This protein binds this small molecule.
Small molecule (SMILES): CC(=O)N[C@@H]1[C@@H](O)[C@H](O)[C@@H](CO)O[C@H]1O

Binding-site contacts:
Ligand atom O5 contacts residue ASN143 of chain 2.A at 2.4 Å (h-bond).
Ligand atom C1 contacts residue GLU122 of chain 2.A at 3.3 Å.
Ligand atom C7 contacts residue ASN143 of chain 2.A at 3.3 Å.
Ligand atom C5 contacts residue GLU122 of chain 2.A at 4.5 Å.
Ligand atom C5 contacts residue VAL124 of chain 2.A at 4.0 Å (hydrophobic).
Ligand atom C1 contacts residue THR144 of chain 2.A at 4.5 Å.
Ligand atom C5 contacts residue GLN169 of chain 2.A at 3.5 Å.
Ligand atom O5 contacts residue GLU123 of chain 2.A at 4.0 Å.
Ligand atom C4 contacts residue GLN169 of chain 2.A at 3.8 Å.
Ligand atom C2 contacts residue GLU122 of chain 2.A at 3.3 Å.
Ligand atom O6 contacts residue GLU123 of chain 2.A at 2.9 Å (salt-bridge).
Ligand atom C3 contacts residue ASN143 of chain 2.A at 3.8 Å.
Ligand atom N2 contacts residue ASN143 of chain 2.A at 3.0 Å (h-bond).
Ligand atom O7 contacts residue ASN143 of chain 2.A at 3.2 Å (h-bond).
Ligand atom O4 contacts residue GLN169 of chain 2.A at 3.5 Å (h-bond).
Ligand atom N2 contacts residue GLU122 of chain 2.A at 4.0 Å.
Ligand atom O5 contacts residue GLU122 of chain 2.A at 3.3 Å (salt-bridge).
Ligand atom C4 contacts residue ASN143 of chain 2.A at 4.3 Å.
Ligand atom C6 contacts residue VAL124 of chain 2.A at 3.6 Å (hydrophobic).
Ligand atom O6 contacts residue GLU122 of chain 2.A at 4.5 Å.
Ligand atom O7 contacts residue THR144 of chain 2.A at 3.5 Å (h-bond).
Ligand atom C8 contacts residue ASN143 of chain 2.A at 4.4 Å.
Ligand atom O5 contacts residue VAL124 of chain 2.A at 3.7 Å.
Ligand atom O6 contacts residue VAL124 of chain 2.A at 2.8 Å (h-bond).
Ligand atom C6 contacts residue GLN169 of chain 2.A at 4.0 Å.
Ligand atom C3 contacts residue GLN169 of chain 2.A at 3.9 Å.
Ligand atom C8 contacts residue THR144 of chain 2.A at 4.0 Å.
Ligand atom C7 contacts residue THR144 of chain 2.A at 4.0 Å.
Ligand atom O5 contacts residue GLN169 of chain 2.A at 4.4 Å.
Ligand atom C1 contacts residue GLN169 of chain 2.A at 4.4 Å.
Ligand atom C6 contacts residue GLU123 of chain 2.A at 4.2 Å.
Ligand atom C2 contacts residue ASN143 of chain 2.A at 2.6 Å.
Ligand atom C1 contacts residue ASN143 of chain 2.A at 1.4 Å.
Ligand atom O6 contacts residue LYS173 of chain 2.A at 3.9 Å.
Ligand atom C5 contacts residue ASN143 of chain 2.A at 3.6 Å.

Sequence of chain 2.A:
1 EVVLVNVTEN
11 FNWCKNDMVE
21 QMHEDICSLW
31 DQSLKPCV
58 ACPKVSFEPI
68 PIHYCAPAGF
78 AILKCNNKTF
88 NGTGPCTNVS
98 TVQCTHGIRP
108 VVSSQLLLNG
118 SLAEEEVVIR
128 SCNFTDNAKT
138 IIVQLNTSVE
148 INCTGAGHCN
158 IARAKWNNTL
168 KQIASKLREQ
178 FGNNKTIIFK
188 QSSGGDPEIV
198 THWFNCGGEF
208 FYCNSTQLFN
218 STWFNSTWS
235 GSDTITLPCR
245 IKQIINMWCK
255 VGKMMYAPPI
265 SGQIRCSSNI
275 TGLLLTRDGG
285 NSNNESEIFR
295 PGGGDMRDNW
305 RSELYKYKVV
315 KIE